Sequence of chain 2.A:
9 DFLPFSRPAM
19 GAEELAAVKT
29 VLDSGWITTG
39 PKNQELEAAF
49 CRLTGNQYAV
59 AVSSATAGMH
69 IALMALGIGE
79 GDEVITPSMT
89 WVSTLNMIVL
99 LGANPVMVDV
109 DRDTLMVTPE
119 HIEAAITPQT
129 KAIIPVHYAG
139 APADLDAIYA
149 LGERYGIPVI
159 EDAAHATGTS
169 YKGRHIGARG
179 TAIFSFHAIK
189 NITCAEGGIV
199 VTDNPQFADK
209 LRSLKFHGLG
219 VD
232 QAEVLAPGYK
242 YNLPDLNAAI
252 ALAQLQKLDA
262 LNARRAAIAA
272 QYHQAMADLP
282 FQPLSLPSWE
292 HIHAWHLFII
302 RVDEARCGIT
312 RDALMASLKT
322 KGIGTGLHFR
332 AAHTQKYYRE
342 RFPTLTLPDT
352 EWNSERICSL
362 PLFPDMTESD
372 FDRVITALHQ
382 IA

Binding-site contacts:
Ligand atom O1P contacts residue ALA63 of chain 2.A at 2.9 Å (h-bond).
Ligand atom C3 contacts residue PLP1 of chain 2.C at 0.4 Å.
Ligand atom OG contacts residue ILE187 of chain 2.A at 2.9 Å.
Ligand atom N contacts residue PLP1 of chain 2.C at 1.1 Å.
Ligand atom O1P contacts residue PLP1 of chain 2.C at 0.2 Å (h-bond).
Ligand atom O3P contacts residue LYS241 of chain 1.A at 3.2 Å.
Ligand atom C6 contacts residue PLP1 of chain 2.C at 0.2 Å.
Ligand atom C4 contacts residue LYS188 of chain 2.A at 2.6 Å.
Ligand atom O2P contacts residue PLP1 of chain 2.C at 0.3 Å (h-bond).
Ligand atom C5 contacts residue PLP1 of chain 2.C at 0.4 Å.
Ligand atom O1P contacts residue SER183 of chain 2.A at 2.7 Å (h-bond).
Ligand atom O contacts residue PHE330 of chain 2.A at 3.1 Å.
Ligand atom C5A contacts residue PLP1 of chain 2.C at 0.5 Å.
Ligand atom N1 contacts residue ASP160 of chain 2.A at 2.9 Å (salt-bridge).
Ligand atom O contacts residue PLP1 of chain 2.C at 2.8 Å (h-bond).
Ligand atom N1 contacts residue PLP1 of chain 2.C at 0.3 Å (h-bond).
Ligand atom ND contacts residue HIS329 of chain 2.A at 3.1 Å (h-bond).
Ligand atom CB contacts residue ILE187 of chain 2.A at 3.4 Å (hydrophobic).
Ligand atom O3P contacts residue ALA63 of chain 2.A at 3.2 Å (h-bond).
Ligand atom O3P contacts residue THR64 of chain 2.A at 2.8 Å (h-bond).
Ligand atom O3 contacts residue PLP1 of chain 2.C at 0.5 Å (h-bond).
Ligand atom C contacts residue PLP1 of chain 2.C at 3.1 Å.
Ligand atom O3 contacts residue PHE330 of chain 2.A at 3.0 Å.
Ligand atom O3P contacts residue PLP1 of chain 2.C at 0.2 Å (h-bond).
Ligand atom C2 contacts residue PLP1 of chain 2.C at 0.2 Å.
Ligand atom O3 contacts residue HIS163 of chain 2.A at 2.9 Å (h-bond).
Ligand atom C4A contacts residue LYS188 of chain 2.A at 2.2 Å.
Ligand atom O3 contacts residue LYS188 of chain 2.A at 3.0 Å (salt-bridge).
Ligand atom N contacts residue LYS188 of chain 2.A at 1.2 Å (salt-bridge).
Ligand atom C contacts residue LYS188 of chain 2.A at 3.0 Å.
Ligand atom C3 contacts residue LYS188 of chain 2.A at 3.0 Å.
Ligand atom CA contacts residue LYS188 of chain 2.A at 1.9 Å.
Ligand atom P contacts residue PLP1 of chain 2.C at 0.1 Å.
Ligand atom CB contacts residue LYS188 of chain 2.A at 2.4 Å.
Ligand atom C4 contacts residue PLP1 of chain 2.C at 0.5 Å.
Ligand atom C4A contacts residue PLP1 of chain 2.C at 0.8 Å.
Ligand atom C2A contacts residue HIS163 of chain 2.A at 3.3 Å.
Ligand atom O4P contacts residue PLP1 of chain 2.C at 0.1 Å (h-bond).
Ligand atom CA contacts residue PLP1 of chain 2.C at 2.3 Å.
Ligand atom C2A contacts residue PLP1 of chain 2.C at 0.3 Å.

Sequence of chain 1.A:
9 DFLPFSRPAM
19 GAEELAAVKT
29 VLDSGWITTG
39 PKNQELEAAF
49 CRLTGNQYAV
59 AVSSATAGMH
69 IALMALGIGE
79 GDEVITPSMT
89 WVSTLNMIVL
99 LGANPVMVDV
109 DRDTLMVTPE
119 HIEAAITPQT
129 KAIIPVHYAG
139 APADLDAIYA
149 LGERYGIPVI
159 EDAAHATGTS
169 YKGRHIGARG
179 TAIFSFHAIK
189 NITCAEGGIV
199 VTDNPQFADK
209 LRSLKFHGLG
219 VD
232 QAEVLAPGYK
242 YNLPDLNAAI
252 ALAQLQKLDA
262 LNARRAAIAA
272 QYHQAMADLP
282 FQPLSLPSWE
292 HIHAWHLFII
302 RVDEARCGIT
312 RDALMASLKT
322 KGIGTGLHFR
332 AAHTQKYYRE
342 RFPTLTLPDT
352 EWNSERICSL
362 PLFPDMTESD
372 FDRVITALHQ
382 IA

A small-molecule ligand and the protein it binds are described below.
Small molecule (SMILES): Cc1ncc(COP(=O)(O)O)c(CN[C@@H]2CONC2=O)c1O